This protein binds this small molecule.
Small molecule (SMILES): COc1cc(O)c2c(=O)c(O)c(-c3cc(O)c(O)c(O)c3)oc2c1

Binding-site contacts:
Ligand atom O3 contacts residue CYS145 of chain 1.A at 3.1 Å (h-bond).
Ligand atom C4 contacts residue CYS145 of chain 1.A at 2.7 Å (hydrophobic).
Ligand atom C14 contacts residue GLN189 of chain 1.A at 3.7 Å.
Ligand atom C12 contacts residue MET49 of chain 1.A at 3.5 Å (hydrophobic).
Ligand atom O7 contacts residue THR26 of chain 1.A at 2.8 Å (h-bond).
Ligand atom C5 contacts residue GLY143 of chain 1.A at 3.9 Å.
Ligand atom O4 contacts residue GLN189 of chain 1.A at 3.6 Å (h-bond).
Ligand atom C10 contacts residue MET165 of chain 1.A at 3.5 Å (hydrophobic).
Ligand atom C5 contacts residue HIS41 of chain 1.A at 3.8 Å.
Ligand atom C5 contacts residue CYS145 of chain 1.A at 1.8 Å (hydrophobic).
Ligand atom C11 contacts residue CYS145 of chain 1.A at 3.4 Å (hydrophobic).
Ligand atom C12 contacts residue HIS41 of chain 1.A at 3.8 Å.
Ligand atom O8 contacts residue GLY143 of chain 1.A at 2.8 Å (h-bond).
Ligand atom C16 contacts residue ASP187 of chain 1.A at 3.5 Å.
Ligand atom O6 contacts residue THR25 of chain 1.A at 3.6 Å.
Ligand atom C11 contacts residue GLU166 of chain 1.A at 3.6 Å.
Ligand atom O5 contacts residue GLN189 of chain 1.A at 3.4 Å (h-bond).
Ligand atom C10 contacts residue GLU166 of chain 1.A at 3.7 Å.
Ligand atom C7 contacts residue HIS41 of chain 1.A at 3.6 Å.
Ligand atom O4 contacts residue GLU166 of chain 1.A at 3.4 Å (salt-bridge).
Ligand atom O8 contacts residue CYS145 of chain 1.A at 2.9 Å (h-bond).
Ligand atom O1 contacts residue HIS41 of chain 1.A at 3.3 Å.
Ligand atom O8 contacts residue SER144 of chain 1.A at 3.9 Å.
Ligand atom O5 contacts residue ARG188 of chain 1.A at 3.4 Å.
Ligand atom C14 contacts residue ARG188 of chain 1.A at 3.6 Å.
Ligand atom O4 contacts residue MET165 of chain 1.A at 3.1 Å.
Ligand atom C7 contacts residue CYS145 of chain 1.A at 3.2 Å (hydrophobic).
Ligand atom O5 contacts residue ASP187 of chain 1.A at 3.5 Å (salt-bridge).
Ligand atom O2 contacts residue GLU166 of chain 1.A at 2.9 Å (salt-bridge).
Ligand atom C6 contacts residue CYS145 of chain 1.A at 2.8 Å (hydrophobic).
Ligand atom C16 contacts residue HIS41 of chain 1.A at 3.9 Å.
Ligand atom C9 contacts residue MET165 of chain 1.A at 3.5 Å (hydrophobic).
Ligand atom C15 contacts residue GLN189 of chain 1.A at 3.5 Å.
Ligand atom C15 contacts residue MET165 of chain 1.A at 3.4 Å (hydrophobic).
Ligand atom C16 contacts residue TYR54 of chain 1.A at 3.5 Å (hydrophobic).
Ligand atom C4 contacts residue GLY143 of chain 1.A at 3.6 Å.
Ligand atom O8 contacts residue LEU27 of chain 1.A at 3.8 Å.
Ligand atom O2 contacts residue MET165 of chain 1.A at 3.3 Å.
Ligand atom O3 contacts residue GLU166 of chain 1.A at 2.6 Å (salt-bridge).
Ligand atom C6 contacts residue HIS41 of chain 1.A at 3.5 Å.

Sequence of chain 1.A:
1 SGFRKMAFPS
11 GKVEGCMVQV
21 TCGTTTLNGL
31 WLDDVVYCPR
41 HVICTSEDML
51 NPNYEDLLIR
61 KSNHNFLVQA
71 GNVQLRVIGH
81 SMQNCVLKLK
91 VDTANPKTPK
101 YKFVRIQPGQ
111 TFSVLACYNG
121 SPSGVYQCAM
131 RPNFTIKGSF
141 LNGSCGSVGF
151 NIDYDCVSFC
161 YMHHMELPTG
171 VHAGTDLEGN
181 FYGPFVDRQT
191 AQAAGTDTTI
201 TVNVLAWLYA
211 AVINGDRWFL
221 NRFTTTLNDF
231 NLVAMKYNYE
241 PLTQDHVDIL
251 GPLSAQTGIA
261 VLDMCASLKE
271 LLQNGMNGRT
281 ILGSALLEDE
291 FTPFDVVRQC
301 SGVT